The protein below binds the small molecule below.
Small molecule (SMILES): CC(C)C[C@@H](C=O)NC(=O)[C@H](CC(N)=O)NC(=O)[C@H](CC(C)C)NC(=O)[C@@H](NC(=O)[C@@H](NC(=O)[C@@H]1CCCN1C(=O)[C@H](CCCN=C(N)N)NC(=O)[C@H](CCCCN)NC(=O)[C@@H]1CCCN1)[C@@H](C)O)[C@@H](C)O

Binding-site contacts:
Ligand atom O contacts residue ARG127 of chain 1.A at 2.9 Å (salt-bridge).
Ligand atom CD2 contacts residue ASP112 of chain 1.A at 3.2 Å.
Ligand atom CZ contacts residue TRP324 of chain 1.A at 3.7 Å (hydrophobic).
Ligand atom CZ contacts residue GLU329 of chain 1.A at 3.4 Å.
Ligand atom O contacts residue TRP324 of chain 1.A at 3.4 Å.
Ligand atom O contacts residue CYS163 of chain 1.A at 3.7 Å.
Ligand atom NH1 contacts residue GLU329 of chain 1.A at 2.8 Å (salt-bridge).
Ligand atom CA contacts residue SER161 of chain 1.A at 3.5 Å.
Ligand atom CD contacts residue TRP324 of chain 1.A at 3.9 Å (hydrophobic).
Ligand atom CD contacts residue TYR130 of chain 1.A at 3.7 Å (hydrophobic).
Ligand atom N contacts residue SER161 of chain 1.A at 2.7 Å (h-bond).
Ligand atom C contacts residue SER161 of chain 1.A at 3.5 Å.
Ligand atom CA contacts residue ASP162 of chain 1.A at 3.8 Å.
Ligand atom NH1 contacts residue TYR130 of chain 1.A at 3.9 Å.
Ligand atom NH2 contacts residue TRP324 of chain 1.A at 2.6 Å (h-bond).
Ligand atom NH2 contacts residue ASP326 of chain 1.A at 3.5 Å.
Ligand atom CB contacts residue CYS163 of chain 1.A at 3.7 Å (hydrophobic).
Ligand atom CA contacts residue SER161 of chain 1.A at 3.6 Å.
Ligand atom O contacts residue TRP324 of chain 1.A at 3.6 Å.
Ligand atom CG contacts residue VAL323 of chain 1.A at 3.3 Å (hydrophobic).
Ligand atom CD2 contacts residue LYS160 of chain 1.A at 3.9 Å.
Ligand atom C contacts residue TRP324 of chain 1.A at 3.9 Å (hydrophobic).
Ligand atom C contacts residue SER161 of chain 1.A at 3.9 Å.
Ligand atom CG contacts residue TRP324 of chain 1.A at 3.5 Å (hydrophobic).
Ligand atom OG1 contacts residue ARG127 of chain 1.A at 3.1 Å (salt-bridge).
Ligand atom CD1 contacts residue LEU123 of chain 1.A at 3.9 Å (hydrophobic).
Ligand atom CD2 contacts residue SER161 of chain 1.A at 3.7 Å.
Ligand atom CG contacts residue GLU126 of chain 1.A at 3.9 Å.
Ligand atom N contacts residue TRP324 of chain 1.A at 3.8 Å.
Ligand atom O contacts residue SER161 of chain 1.A at 3.3 Å (h-bond).
Ligand atom CB contacts residue SER161 of chain 1.A at 3.8 Å.
Ligand atom C contacts residue ASP162 of chain 1.A at 3.7 Å.
Ligand atom O contacts residue TYR130 of chain 1.A at 3.9 Å.
Ligand atom O contacts residue ASP162 of chain 1.A at 3.3 Å.
Ligand atom CA contacts residue TRP324 of chain 1.A at 3.8 Å (hydrophobic).
Ligand atom O contacts residue CYS163 of chain 1.A at 3.9 Å.
Ligand atom CB contacts residue VAL323 of chain 1.A at 3.6 Å (hydrophobic).
Ligand atom O contacts residue MET121 of chain 1.A at 3.9 Å.
Ligand atom C contacts residue TRP324 of chain 1.A at 3.7 Å (hydrophobic).
Ligand atom NH2 contacts residue GLU329 of chain 1.A at 2.8 Å (salt-bridge).

Sequence of chain 1.A:
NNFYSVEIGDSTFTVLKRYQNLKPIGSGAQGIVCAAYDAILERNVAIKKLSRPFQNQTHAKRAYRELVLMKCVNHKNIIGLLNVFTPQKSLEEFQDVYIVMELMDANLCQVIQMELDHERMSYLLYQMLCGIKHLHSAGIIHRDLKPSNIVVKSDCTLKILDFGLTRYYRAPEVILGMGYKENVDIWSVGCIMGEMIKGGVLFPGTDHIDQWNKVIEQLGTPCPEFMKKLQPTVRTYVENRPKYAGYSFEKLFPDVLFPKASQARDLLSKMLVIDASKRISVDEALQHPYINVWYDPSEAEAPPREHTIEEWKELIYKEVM